A protein and the small-molecule ligand that binds it are described below.
Small molecule (SMILES): CC(C)(C)S(=O)(=O)N[C@@H](Cc1ccccc1)C(=O)N[C@@H](Cc1c[nH]c[nH+]1)C(=O)N[C@@H](CC1CCCCC1)C(O)(O)C(F)(F)C(=O)NCCN1CCOCC1

Binding-site contacts:
Ligand atom N3 contacts residue THR223 of chain 1.A at 3.2 Å (h-bond).
Ligand atom OH1 contacts residue ASP35 of chain 1.A at 2.9 Å (salt-bridge).
Ligand atom N2' contacts residue GLY37 of chain 1.A at 2.9 Å (h-bond).
Ligand atom CE11 contacts residue GLY80 of chain 1.A at 3.6 Å.
Ligand atom CZ1 contacts residue PHE116 of chain 1.A at 3.6 Å (hydrophobic).
Ligand atom CE12 contacts residue ASP81 of chain 1.A at 3.4 Å.
Ligand atom OH1 contacts residue ASP219 of chain 1.A at 2.7 Å (salt-bridge).
Ligand atom O1 contacts residue ASP81 of chain 1.A at 3.2 Å (salt-bridge).
Ligand atom CB2 contacts residue GLY221 of chain 1.A at 3.5 Å.
Ligand atom N contacts residue ASP81 of chain 1.A at 3.0 Å (salt-bridge).
Ligand atom OH1 contacts residue THR222 of chain 1.A at 3.6 Å (h-bond).
Ligand atom O1 contacts residue GLY80 of chain 1.A at 3.3 Å (h-bond).
Ligand atom C61 contacts residue LEU133 of chain 1.A at 3.5 Å (hydrophobic).
Ligand atom CH contacts residue ASP35 of chain 1.A at 3.5 Å.
Ligand atom O11 contacts residue LEU133 of chain 1.A at 3.6 Å.
Ligand atom CB2 contacts residue ASP35 of chain 1.A at 3.3 Å.
Ligand atom CB contacts residue THR223 of chain 1.A at 3.6 Å.
Ligand atom CD21 contacts residue THR222 of chain 1.A at 3.2 Å.
Ligand atom CD21 contacts residue ILE304 of chain 1.A at 3.5 Å (hydrophobic).
Ligand atom NE2 contacts residue ILE304 of chain 1.A at 3.0 Å.
Ligand atom CD22 contacts residue GLY221 of chain 1.A at 3.6 Å.
Ligand atom CD2 contacts residue ASP15 of chain 1.A at 3.4 Å.
Ligand atom N1 contacts residue THR222 of chain 1.A at 3.4 Å (h-bond).
Ligand atom N1 contacts residue GLY221 of chain 1.A at 3.3 Å (h-bond).
Ligand atom O2 contacts residue TYR79 of chain 1.A at 3.3 Å.
Ligand atom C2' contacts residue GLY37 of chain 1.A at 3.6 Å.
Ligand atom C1' contacts residue GLY37 of chain 1.A at 3.5 Å.
Ligand atom O contacts residue THR223 of chain 1.A at 3.1 Å (h-bond).
Ligand atom O contacts residue THR222 of chain 1.A at 3.4 Å.
Ligand atom OH2 contacts residue SER38 of chain 1.A at 3.6 Å.
Ligand atom OH2 contacts residue ASP35 of chain 1.A at 2.5 Å (salt-bridge).
Ligand atom F2 contacts residue ASP219 of chain 1.A at 3.0 Å.
Ligand atom CA1 contacts residue THR222 of chain 1.A at 3.5 Å.
Ligand atom O2 contacts residue GLY80 of chain 1.A at 2.9 Å (h-bond).
Ligand atom CG2 contacts residue GLY221 of chain 1.A at 3.4 Å.
Ligand atom CD11 contacts residue TYR79 of chain 1.A at 3.6 Å (hydrophobic).
Ligand atom OH2 contacts residue GLY37 of chain 1.A at 3.5 Å (h-bond).
Ligand atom ND1 contacts residue GLY80 of chain 1.A at 3.4 Å.
Ligand atom F2 contacts residue GLY37 of chain 1.A at 3.2 Å.
Ligand atom CE21 contacts residue ASP33 of chain 1.A at 3.2 Å.

Sequence of chain 1.A:
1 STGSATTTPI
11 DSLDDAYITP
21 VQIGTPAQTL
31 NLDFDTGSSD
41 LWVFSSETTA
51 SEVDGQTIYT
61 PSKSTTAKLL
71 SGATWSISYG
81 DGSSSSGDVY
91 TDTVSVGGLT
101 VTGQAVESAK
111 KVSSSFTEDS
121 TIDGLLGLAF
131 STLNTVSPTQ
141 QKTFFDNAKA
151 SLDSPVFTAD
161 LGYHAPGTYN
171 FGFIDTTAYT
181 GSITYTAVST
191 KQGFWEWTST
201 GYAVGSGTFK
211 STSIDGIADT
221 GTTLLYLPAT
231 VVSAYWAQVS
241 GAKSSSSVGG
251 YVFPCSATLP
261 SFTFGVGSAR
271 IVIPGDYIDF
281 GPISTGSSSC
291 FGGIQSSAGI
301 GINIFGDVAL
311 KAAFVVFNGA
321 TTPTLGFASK